A small-molecule ligand and the protein it binds are described below.
Small molecule (SMILES): CC(C)CCCCCCCCC(=O)O

Binding-site contacts:
Ligand atom C7 contacts residue DSE1 of chain 1.C at 4.5 Å.
Ligand atom C8 contacts residue DAL2 of chain 1.C at 4.2 Å.
Ligand atom C4 contacts residue DSE1 of chain 1.C at 3.2 Å.
Ligand atom O1 contacts residue PRO9 of chain 1.A at 3.1 Å.
Ligand atom C12 contacts residue PHE26 of chain 1.A at 4.2 Å (hydrophobic).
Ligand atom O1 contacts residue DSE1 of chain 1.C at 2.3 Å (h-bond).
Ligand atom O1 contacts residue GLU8 of chain 1.A at 4.0 Å.
Ligand atom C2 contacts residue DSE1 of chain 1.C at 2.5 Å.
Ligand atom C3 contacts residue DSE1 of chain 1.C at 3.4 Å.
Ligand atom C1 contacts residue DSE1 of chain 1.C at 1.3 Å.
Ligand atom C12 contacts residue GLN11 of chain 1.A at 4.2 Å.
Ligand atom C1 contacts residue DAL2 of chain 1.C at 4.3 Å.
Ligand atom C4 contacts residue PRO9 of chain 1.A at 4.0 Å (hydrophobic).
Ligand atom C11 contacts residue DSE1 of chain 1.C at 4.4 Å.
Ligand atom C11 contacts residue GLN11 of chain 1.A at 4.5 Å.
Ligand atom C1 contacts residue PRO9 of chain 1.A at 4.1 Å (hydrophobic).
Ligand atom O1 contacts residue DAL2 of chain 1.C at 4.4 Å.
Ligand atom C11 contacts residue DAL2 of chain 1.C at 4.1 Å.
Ligand atom C5 contacts residue PRO9 of chain 1.A at 4.4 Å (hydrophobic).

Sequence of chain 1.C:
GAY

Sequence of chain 1.A:
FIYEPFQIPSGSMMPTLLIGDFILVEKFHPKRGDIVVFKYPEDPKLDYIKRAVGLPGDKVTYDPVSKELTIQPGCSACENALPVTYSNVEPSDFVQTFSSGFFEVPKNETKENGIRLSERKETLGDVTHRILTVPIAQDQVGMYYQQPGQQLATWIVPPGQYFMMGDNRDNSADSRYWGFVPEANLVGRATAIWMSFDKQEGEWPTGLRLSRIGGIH